The protein below binds the small molecule below.
Small molecule (SMILES): CC(=O)N[C@@H]1[C@@H](O)[C@H](O)[C@@H](CO)O[C@H]1O

Binding-site contacts:
Ligand atom C3 contacts residue ASN332 of chain 1.A at 3.8 Å.
Ligand atom O5 contacts residue VAL335 of chain 1.A at 4.0 Å.
Ligand atom C2 contacts residue ASN332 of chain 1.A at 2.5 Å.
Ligand atom C8 contacts residue ASN332 of chain 1.A at 4.4 Å.
Ligand atom O5 contacts residue SER334 of chain 1.A at 3.9 Å.
Ligand atom C1 contacts residue ASN332 of chain 1.A at 1.5 Å.
Ligand atom C4 contacts residue ASN332 of chain 1.A at 4.3 Å.
Ligand atom C1 contacts residue SER334 of chain 1.A at 4.1 Å.
Ligand atom O7 contacts residue ASN332 of chain 1.A at 3.2 Å (h-bond).
Ligand atom C5 contacts residue ASN332 of chain 1.A at 3.7 Å.
Ligand atom N2 contacts residue ASN332 of chain 1.A at 2.9 Å (h-bond).
Ligand atom O5 contacts residue ASN332 of chain 1.A at 2.4 Å (h-bond).
Ligand atom C6 contacts residue SER334 of chain 1.A at 3.9 Å.
Ligand atom O6 contacts residue SER334 of chain 1.A at 4.4 Å.
Ligand atom C7 contacts residue ASN332 of chain 1.A at 3.2 Å.
Ligand atom C5 contacts residue SER334 of chain 1.A at 3.8 Å.

Sequence of chain 1.A:
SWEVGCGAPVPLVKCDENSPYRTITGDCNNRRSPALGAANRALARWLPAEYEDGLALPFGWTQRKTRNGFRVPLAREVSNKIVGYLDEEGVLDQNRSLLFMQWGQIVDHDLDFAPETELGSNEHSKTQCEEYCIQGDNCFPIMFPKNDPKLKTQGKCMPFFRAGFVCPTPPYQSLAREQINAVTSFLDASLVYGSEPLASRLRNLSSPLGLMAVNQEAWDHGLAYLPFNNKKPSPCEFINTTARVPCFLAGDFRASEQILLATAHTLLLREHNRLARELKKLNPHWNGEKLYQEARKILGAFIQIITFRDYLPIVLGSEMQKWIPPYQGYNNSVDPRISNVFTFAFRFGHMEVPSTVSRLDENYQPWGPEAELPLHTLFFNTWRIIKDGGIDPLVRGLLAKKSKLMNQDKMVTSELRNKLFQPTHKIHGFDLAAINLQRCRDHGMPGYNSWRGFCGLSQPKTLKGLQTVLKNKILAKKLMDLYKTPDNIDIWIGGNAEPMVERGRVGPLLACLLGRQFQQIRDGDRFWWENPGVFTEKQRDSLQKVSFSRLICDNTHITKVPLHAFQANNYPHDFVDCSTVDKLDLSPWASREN